Sequence of chain 57.E:
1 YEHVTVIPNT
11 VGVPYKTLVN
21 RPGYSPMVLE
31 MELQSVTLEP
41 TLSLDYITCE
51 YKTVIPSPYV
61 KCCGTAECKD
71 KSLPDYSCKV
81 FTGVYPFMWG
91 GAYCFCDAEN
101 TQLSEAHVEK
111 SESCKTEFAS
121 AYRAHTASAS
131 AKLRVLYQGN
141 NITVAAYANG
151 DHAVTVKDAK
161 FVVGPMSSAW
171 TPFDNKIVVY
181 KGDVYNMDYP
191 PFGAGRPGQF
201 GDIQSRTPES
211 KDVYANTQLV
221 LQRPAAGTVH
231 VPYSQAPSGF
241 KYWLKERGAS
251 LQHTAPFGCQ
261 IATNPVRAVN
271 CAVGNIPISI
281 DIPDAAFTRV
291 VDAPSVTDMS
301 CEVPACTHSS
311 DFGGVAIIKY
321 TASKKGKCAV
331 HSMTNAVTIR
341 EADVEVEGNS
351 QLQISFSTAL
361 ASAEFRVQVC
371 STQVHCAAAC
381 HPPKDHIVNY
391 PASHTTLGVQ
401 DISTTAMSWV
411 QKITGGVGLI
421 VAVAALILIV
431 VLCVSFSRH

Sequence of chain 57.F:
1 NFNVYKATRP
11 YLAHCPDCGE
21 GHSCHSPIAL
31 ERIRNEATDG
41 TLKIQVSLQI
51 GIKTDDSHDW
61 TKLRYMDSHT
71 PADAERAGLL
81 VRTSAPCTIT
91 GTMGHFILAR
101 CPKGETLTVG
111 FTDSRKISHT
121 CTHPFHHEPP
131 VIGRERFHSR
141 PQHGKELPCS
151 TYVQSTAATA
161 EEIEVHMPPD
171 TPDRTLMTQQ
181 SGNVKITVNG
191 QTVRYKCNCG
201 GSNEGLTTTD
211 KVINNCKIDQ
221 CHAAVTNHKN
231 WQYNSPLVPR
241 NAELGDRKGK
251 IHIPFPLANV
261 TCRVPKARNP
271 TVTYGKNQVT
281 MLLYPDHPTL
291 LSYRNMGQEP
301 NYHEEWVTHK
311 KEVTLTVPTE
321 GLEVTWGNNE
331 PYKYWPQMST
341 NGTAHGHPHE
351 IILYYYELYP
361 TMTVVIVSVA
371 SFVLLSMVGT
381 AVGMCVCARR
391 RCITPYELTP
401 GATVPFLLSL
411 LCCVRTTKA

Binding-site contacts:
Ligand atom N2 contacts residue ASN259 of chain 57.F at 2.9 Å (h-bond).
Ligand atom C2 contacts residue ASN259 of chain 57.F at 2.4 Å.
Ligand atom O7 contacts residue ASN259 of chain 57.F at 2.9 Å (h-bond).
Ligand atom C8 contacts residue LYS181 of chain 57.E at 4.1 Å.
Ligand atom C5 contacts residue ASN259 of chain 57.F at 3.7 Å.
Ligand atom O7 contacts residue LYS181 of chain 57.E at 3.9 Å.
Ligand atom C7 contacts residue ASN259 of chain 57.F at 3.1 Å.
Ligand atom C8 contacts residue ASN259 of chain 57.F at 4.4 Å.
Ligand atom O6 contacts residue LYS115 of chain 57.E at 4.4 Å.
Ligand atom C1 contacts residue ASN259 of chain 57.F at 1.4 Å.
Ligand atom O5 contacts residue THR116 of chain 57.E at 4.0 Å.
Ligand atom C4 contacts residue ASN259 of chain 57.F at 4.2 Å.
Ligand atom O6 contacts residue THR116 of chain 57.E at 3.5 Å.
Ligand atom O5 contacts residue ASN259 of chain 57.F at 2.4 Å (h-bond).
Ligand atom C3 contacts residue ASN259 of chain 57.F at 3.8 Å.

A protein and the small-molecule ligand that binds it are described below.
Small molecule (SMILES): CC(=O)N[C@@H]1[C@@H](O)[C@H](O)[C@@H](CO)O[C@H]1O